Binding-site contacts:
Ligand atom O5 contacts residue ASN275 of chain 1.A at 3.8 Å.
Ligand atom C1 contacts residue HIS330 of chain 1.A at 4.5 Å.
Ligand atom O5 contacts residue ASP334 of chain 1.A at 3.1 Å (salt-bridge).
Ligand atom C6 contacts residue ASN275 of chain 1.A at 3.2 Å.
Ligand atom C7 contacts residue ASN275 of chain 1.A at 4.4 Å.
Ligand atom O6 contacts residue ASP334 of chain 1.A at 4.0 Å.
Ligand atom C8 contacts residue ASN278 of chain 1.A at 4.3 Å.
Ligand atom O6 contacts residue HIS330 of chain 1.A at 3.3 Å.
Ligand atom C5 contacts residue ASP334 of chain 1.A at 4.4 Å.
Ligand atom N2 contacts residue ASN278 of chain 1.A at 2.9 Å (h-bond).
Ligand atom O6 contacts residue ASN275 of chain 1.A at 4.3 Å.
Ligand atom C1 contacts residue ASP334 of chain 1.A at 3.3 Å.
Ligand atom O5 contacts residue HIS330 of chain 1.A at 3.4 Å.
Ligand atom C2 contacts residue ASP334 of chain 1.A at 3.8 Å.
Ligand atom C5 contacts residue ASN275 of chain 1.A at 3.6 Å.
Ligand atom C7 contacts residue ASP334 of chain 1.A at 4.5 Å.
Ligand atom C1 contacts residue ASN275 of chain 1.A at 3.7 Å.
Ligand atom C4 contacts residue ASN278 of chain 1.A at 4.3 Å.
Ligand atom C8 contacts residue ASN275 of chain 1.A at 4.0 Å.
Ligand atom C1 contacts residue ASN278 of chain 1.A at 1.4 Å.
Ligand atom O7 contacts residue ASN275 of chain 1.A at 4.3 Å.
Ligand atom O5 contacts residue ASN278 of chain 1.A at 2.4 Å (h-bond).
Ligand atom C3 contacts residue ASN278 of chain 1.A at 3.8 Å.
Ligand atom C7 contacts residue ASN278 of chain 1.A at 3.1 Å.
Ligand atom O7 contacts residue ASN278 of chain 1.A at 2.9 Å (h-bond).
Ligand atom C2 contacts residue ASN278 of chain 1.A at 2.5 Å.
Ligand atom C5 contacts residue ASN278 of chain 1.A at 3.7 Å.
Ligand atom O3 contacts residue HIS435 of chain 1.A at 3.6 Å.
Ligand atom C5 contacts residue HIS330 of chain 1.A at 4.1 Å.
Ligand atom O7 contacts residue ASP334 of chain 1.A at 3.5 Å (salt-bridge).
Ligand atom C6 contacts residue HIS330 of chain 1.A at 3.6 Å.

This small molecule binds to this protein.
Small molecule (SMILES): CC(=O)N[C@H]1[C@H](O[C@H]2[C@H](O)[C@@H](NC(C)=O)CO[C@@H]2CO)O[C@H](CO)[C@@H](O[C@@H]2O[C@H](CO[C@H]3O[C@H](CO)[C@@H](O)[C@H](O)[C@@H]3O)[C@@H](O)[C@H](O[C@H]3O[C@H](CO)[C@@H](O)[C@H](O)[C@@H]3O)[C@@H]2O)[C@@H]1O

Sequence of chain 1.A:
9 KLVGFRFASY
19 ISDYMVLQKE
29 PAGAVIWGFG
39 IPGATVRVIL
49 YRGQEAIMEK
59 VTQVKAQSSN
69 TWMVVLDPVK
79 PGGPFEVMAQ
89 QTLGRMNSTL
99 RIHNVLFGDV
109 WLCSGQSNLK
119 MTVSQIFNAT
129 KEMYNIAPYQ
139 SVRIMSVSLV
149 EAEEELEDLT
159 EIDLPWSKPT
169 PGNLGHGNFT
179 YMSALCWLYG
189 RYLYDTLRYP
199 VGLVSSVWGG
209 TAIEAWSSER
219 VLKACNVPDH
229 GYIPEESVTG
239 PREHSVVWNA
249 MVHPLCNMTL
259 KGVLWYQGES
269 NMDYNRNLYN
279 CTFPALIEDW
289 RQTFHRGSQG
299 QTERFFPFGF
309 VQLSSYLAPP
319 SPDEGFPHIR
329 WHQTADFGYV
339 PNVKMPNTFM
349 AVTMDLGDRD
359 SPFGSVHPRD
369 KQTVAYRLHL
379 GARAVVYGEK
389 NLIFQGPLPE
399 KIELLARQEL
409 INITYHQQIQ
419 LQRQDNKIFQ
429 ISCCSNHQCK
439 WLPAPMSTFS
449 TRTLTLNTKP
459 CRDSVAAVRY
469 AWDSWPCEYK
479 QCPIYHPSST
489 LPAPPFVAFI